Binding-site contacts:
Ligand atom CG contacts residue PHE40 of chain 1.A at 3.8 Å (hydrophobic).
Ligand atom O contacts residue ALA14 of chain 1.A at 3.3 Å.
Ligand atom CA contacts residue LEU49 of chain 1.A at 3.4 Å (hydrophobic).
Ligand atom CG contacts residue SER12 of chain 1.A at 3.7 Å.
Ligand atom NH1 contacts residue SER12 of chain 1.A at 3.2 Å (h-bond).
Ligand atom CB contacts residue TRP17 of chain 1.A at 3.3 Å (hydrophobic).
Ligand atom C contacts residue GLY15 of chain 1.A at 3.7 Å.
Ligand atom O contacts residue ASN19 of chain 1.A at 3.0 Å (h-bond).
Ligand atom O contacts residue ALA14 of chain 1.A at 3.8 Å.
Ligand atom CB contacts residue LEU49 of chain 1.A at 3.4 Å (hydrophobic).
Ligand atom OG1 contacts residue TRP17 of chain 1.A at 2.8 Å (h-bond).
Ligand atom O contacts residue PHE40 of chain 1.A at 3.8 Å.
Ligand atom C contacts residue TRP17 of chain 1.A at 3.7 Å (hydrophobic).
Ligand atom CM3 contacts residue TRP26 of chain 1.A at 3.7 Å (hydrophobic).
Ligand atom N contacts residue LEU49 of chain 1.A at 2.6 Å (h-bond).
Ligand atom O contacts residue GLY15 of chain 1.A at 3.1 Å (h-bond).
Ligand atom CB contacts residue TYR51 of chain 1.A at 3.5 Å (hydrophobic).
Ligand atom OG1 contacts residue ALA44 of chain 1.A at 3.6 Å.
Ligand atom C contacts residue ALA14 of chain 1.A at 3.8 Å (hydrophobic).
Ligand atom N contacts residue GLY15 of chain 1.A at 3.0 Å (h-bond).
Ligand atom N contacts residue TYR43 of chain 1.A at 3.0 Å (h-bond).
Ligand atom OE1 contacts residue ASP16 of chain 1.A at 3.7 Å.
Ligand atom OG1 contacts residue GLY15 of chain 1.A at 3.4 Å (h-bond).
Ligand atom CB contacts residue PHE40 of chain 1.A at 3.7 Å (hydrophobic).
Ligand atom N contacts residue GLY48 of chain 1.A at 3.5 Å (h-bond).
Ligand atom N contacts residue TRP17 of chain 1.A at 3.1 Å (h-bond).
Ligand atom OG1 contacts residue ALA14 of chain 1.A at 3.5 Å.
Ligand atom O contacts residue TYR43 of chain 1.A at 3.2 Å (h-bond).
Ligand atom CA contacts residue GLY15 of chain 1.A at 3.5 Å.
Ligand atom CG contacts residue ASP16 of chain 1.A at 3.6 Å.
Ligand atom CG contacts residue TRP17 of chain 1.A at 3.6 Å (hydrophobic).
Ligand atom CE contacts residue TRP17 of chain 1.A at 3.6 Å (hydrophobic).
Ligand atom O contacts residue VAL18 of chain 1.A at 3.8 Å.
Ligand atom CM2 contacts residue TRP17 of chain 1.A at 3.5 Å (hydrophobic).
Ligand atom CM2 contacts residue GLU4 of chain 1.A at 3.8 Å.
Ligand atom O contacts residue TRP17 of chain 1.A at 2.8 Å (h-bond).
Ligand atom CA contacts residue TRP17 of chain 1.A at 3.3 Å (hydrophobic).
Ligand atom CG2 contacts residue ALA44 of chain 1.A at 3.8 Å (hydrophobic).
Ligand atom CG2 contacts residue TRP17 of chain 1.A at 3.8 Å (hydrophobic).
Ligand atom CA contacts residue ALA14 of chain 1.A at 3.6 Å (hydrophobic).

Sequence of chain 1.A:
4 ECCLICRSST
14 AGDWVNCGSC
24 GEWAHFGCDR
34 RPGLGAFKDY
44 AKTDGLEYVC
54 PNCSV

The protein below binds the small molecule below.
Small molecule (SMILES): C[C@H](N)C(=O)N[C@@H](CCCN=C(N)N)C(=O)N[C@H](C(=O)N[C@@H](CCCC[N+](C)(C)C)C(=O)N[C@@H](CCC(N)=O)C(=O)N[C@H](C(=O)N[C@@H](C)C(=O)N[C@H](C=O)CCCN=C(N)N)[C@@H](C)O)[C@@H](C)O